Sequence of chain 1.A:
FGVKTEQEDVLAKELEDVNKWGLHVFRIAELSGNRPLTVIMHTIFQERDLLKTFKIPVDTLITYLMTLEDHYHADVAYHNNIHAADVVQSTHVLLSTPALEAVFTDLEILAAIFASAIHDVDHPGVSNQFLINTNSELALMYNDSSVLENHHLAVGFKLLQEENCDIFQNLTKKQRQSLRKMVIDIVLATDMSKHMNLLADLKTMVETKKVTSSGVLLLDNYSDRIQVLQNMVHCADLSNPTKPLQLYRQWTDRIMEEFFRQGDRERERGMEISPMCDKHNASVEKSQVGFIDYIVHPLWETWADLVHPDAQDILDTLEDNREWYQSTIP

The protein below binds the small molecule below.
Small molecule (SMILES): COc1ccc(C2=NN(C3CCN(c4nc(N)nc5sccc45)CC3)C(=O)[C@@H]3CC=CC[C@H]23)cc1OC

Binding-site contacts:
Ligand atom O1 contacts residue PHE298 of chain 1.A at 3.7 Å.
Ligand atom C18 contacts residue MET199 of chain 1.A at 3.7 Å (hydrophobic).
Ligand atom C2 contacts residue PHE298 of chain 1.A at 3.4 Å (hydrophobic).
Ligand atom C3 contacts residue TYR85 of chain 1.A at 3.9 Å (hydrophobic).
Ligand atom C11 contacts residue PRO282 of chain 1.A at 3.9 Å (hydrophobic).
Ligand atom N4 contacts residue MET283 of chain 1.A at 3.6 Å.
Ligand atom O1 contacts residue GLN295 of chain 1.A at 3.2 Å (h-bond).
Ligand atom O1 contacts residue ILE262 of chain 1.A at 3.4 Å.
Ligand atom O3 contacts residue PHE298 of chain 1.A at 3.5 Å.
Ligand atom C2 contacts residue ILE262 of chain 1.A at 3.5 Å (hydrophobic).
Ligand atom C13 contacts residue PHE298 of chain 1.A at 3.5 Å (hydrophobic).
Ligand atom C8 contacts residue MET283 of chain 1.A at 3.7 Å (hydrophobic).
Ligand atom C10 contacts residue MET283 of chain 1.A at 3.4 Å (hydrophobic).
Ligand atom C23 contacts residue LEU245 of chain 1.A at 3.6 Å (hydrophobic).
Ligand atom C13 contacts residue GLY297 of chain 1.A at 3.6 Å.
Ligand atom C26 contacts residue PHE298 of chain 1.A at 3.4 Å (hydrophobic).
Ligand atom C3 contacts residue PHE298 of chain 1.A at 3.9 Å (hydrophobic).
Ligand atom O3 contacts residue GLN295 of chain 1.A at 2.9 Å (h-bond).
Ligand atom O2 contacts residue MET199 of chain 1.A at 3.2 Å.
Ligand atom C3 contacts residue ASN247 of chain 1.A at 3.7 Å.
Ligand atom C27 contacts residue GLN295 of chain 1.A at 3.5 Å.
Ligand atom C9 contacts residue MET283 of chain 1.A at 3.4 Å (hydrophobic).
Ligand atom C22 contacts residue MET199 of chain 1.A at 3.8 Å (hydrophobic).
Ligand atom C26 contacts residue ILE262 of chain 1.A at 3.9 Å (hydrophobic).
Ligand atom C1 contacts residue ILE262 of chain 1.A at 3.7 Å (hydrophobic).
Ligand atom C5 contacts residue PHE298 of chain 1.A at 3.7 Å (hydrophobic).
Ligand atom C14 contacts residue ILE302 of chain 1.A at 3.1 Å (hydrophobic).
Ligand atom C1 contacts residue ASN247 of chain 1.A at 3.6 Å.
Ligand atom C1 contacts residue THR259 of chain 1.A at 3.9 Å.
Ligand atom C25 contacts residue PHE298 of chain 1.A at 3.6 Å (hydrophobic).
Ligand atom C21 contacts residue ASP244 of chain 1.A at 3.8 Å.
Ligand atom N3 contacts residue MET283 of chain 1.A at 3.5 Å.
Ligand atom C16 contacts residue ILE302 of chain 1.A at 3.4 Å (hydrophobic).
Ligand atom N5 contacts residue PRO282 of chain 1.A at 3.1 Å.
Ligand atom C14 contacts residue PHE298 of chain 1.A at 3.9 Å (hydrophobic).
Ligand atom S1 contacts residue GLY297 of chain 1.A at 3.7 Å.
Ligand atom C13 contacts residue ILE302 of chain 1.A at 3.2 Å (hydrophobic).
Ligand atom C27 contacts residue MET283 of chain 1.A at 3.6 Å (hydrophobic).
Ligand atom C22 contacts residue ASP244 of chain 1.A at 3.8 Å.
Ligand atom C17 contacts residue ILE302 of chain 1.A at 3.9 Å (hydrophobic).